Binding-site contacts:
Ligand atom N2 contacts residue SER211 of chain 1.I at 3.1 Å.
Ligand atom C7 contacts residue SER211 of chain 1.I at 3.8 Å.
Ligand atom C7 contacts residue ASN195 of chain 1.I at 3.3 Å.
Ligand atom C8 contacts residue LYS194 of chain 1.I at 4.4 Å.
Ligand atom C5 contacts residue ASN195 of chain 1.I at 3.7 Å.
Ligand atom C1 contacts residue ASN195 of chain 1.I at 1.4 Å.
Ligand atom C2 contacts residue SER211 of chain 1.I at 4.0 Å.
Ligand atom O5 contacts residue ASN195 of chain 1.I at 2.4 Å (h-bond).
Ligand atom O7 contacts residue ASN195 of chain 1.I at 3.4 Å (h-bond).
Ligand atom O5 contacts residue ARG230 of chain 1.I at 4.1 Å.
Ligand atom C2 contacts residue ASN195 of chain 1.I at 2.5 Å.
Ligand atom C1 contacts residue ARG230 of chain 1.I at 4.3 Å.
Ligand atom C8 contacts residue SER211 of chain 1.I at 3.6 Å.
Ligand atom C4 contacts residue ASN195 of chain 1.I at 4.2 Å.
Ligand atom C8 contacts residue THR212 of chain 1.I at 3.9 Å.
Ligand atom C8 contacts residue ASN195 of chain 1.I at 4.2 Å.
Ligand atom C3 contacts residue SER211 of chain 1.I at 4.5 Å.
Ligand atom C3 contacts residue ASN195 of chain 1.I at 3.8 Å.
Ligand atom N2 contacts residue ASN195 of chain 1.I at 2.9 Å (h-bond).
Ligand atom C1 contacts residue SER211 of chain 1.I at 4.2 Å.

A small-molecule ligand and the protein it binds are described below.
Small molecule (SMILES): CC(=O)N[C@@H]1[C@@H](O)[C@H](O)[C@@H](CO)O[C@H]1O

Sequence of chain 1.I:
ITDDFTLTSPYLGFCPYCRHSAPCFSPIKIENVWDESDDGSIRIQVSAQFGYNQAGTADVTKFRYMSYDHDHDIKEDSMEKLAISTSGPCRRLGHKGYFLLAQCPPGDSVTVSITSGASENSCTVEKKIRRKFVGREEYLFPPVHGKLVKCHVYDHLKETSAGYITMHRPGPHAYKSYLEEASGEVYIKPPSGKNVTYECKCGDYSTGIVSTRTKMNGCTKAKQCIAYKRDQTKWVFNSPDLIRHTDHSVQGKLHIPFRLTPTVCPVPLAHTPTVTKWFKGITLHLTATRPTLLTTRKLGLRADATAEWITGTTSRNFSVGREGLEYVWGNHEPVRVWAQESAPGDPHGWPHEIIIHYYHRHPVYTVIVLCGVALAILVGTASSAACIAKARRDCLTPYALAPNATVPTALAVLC